Sequence of chain 1.B:
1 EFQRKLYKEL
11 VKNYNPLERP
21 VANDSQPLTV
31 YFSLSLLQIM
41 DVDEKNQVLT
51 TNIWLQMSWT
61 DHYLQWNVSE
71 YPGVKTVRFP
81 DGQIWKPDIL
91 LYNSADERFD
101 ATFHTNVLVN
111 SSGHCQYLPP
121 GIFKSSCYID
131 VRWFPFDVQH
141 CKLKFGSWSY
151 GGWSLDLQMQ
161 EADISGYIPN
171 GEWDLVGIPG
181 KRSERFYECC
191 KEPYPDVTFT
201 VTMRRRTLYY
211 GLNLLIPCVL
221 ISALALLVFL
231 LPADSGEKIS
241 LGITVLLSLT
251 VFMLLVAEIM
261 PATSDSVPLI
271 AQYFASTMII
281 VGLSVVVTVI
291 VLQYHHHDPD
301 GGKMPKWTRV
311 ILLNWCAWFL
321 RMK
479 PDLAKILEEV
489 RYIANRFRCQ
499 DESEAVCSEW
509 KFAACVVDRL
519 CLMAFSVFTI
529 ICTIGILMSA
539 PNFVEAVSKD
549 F

The small molecule below binds the protein below.
Small molecule (SMILES): NS(=O)(=O)c1ccc2c(c1)[C@H]1C=CC[C@H]1[C@@H](c1cccc3ccccc13)N2

Binding-site contacts:
Ligand atom C20 contacts residue LEU220 of chain 1.B at 3.7 Å (hydrophobic).
Ligand atom C8 contacts residue MET278 of chain 1.A at 3.5 Å (hydrophobic).
Ligand atom C12 contacts residue PHE274 of chain 1.A at 3.7 Å (hydrophobic).
Ligand atom C1 contacts residue LEU220 of chain 1.B at 3.7 Å (hydrophobic).
Ligand atom C10 contacts residue MET253 of chain 1.A at 3.6 Å (hydrophobic).
Ligand atom C20 contacts residue MET278 of chain 1.A at 3.3 Å (hydrophobic).
Ligand atom C8 contacts residue MET253 of chain 1.A at 3.4 Å (hydrophobic).
Ligand atom C23 contacts residue LEU224 of chain 1.B at 3.7 Å (hydrophobic).
Ligand atom C13 contacts residue MET278 of chain 1.A at 3.2 Å (hydrophobic).
Ligand atom C4 contacts residue PRO217 of chain 1.B at 3.8 Å (hydrophobic).
Ligand atom C13 contacts residue PHE274 of chain 1.A at 3.8 Å (hydrophobic).
Ligand atom S14 contacts residue ASN213 of chain 1.B at 3.8 Å.
Ligand atom C10 contacts residue LEU212 of chain 1.B at 3.6 Å (hydrophobic).
Ligand atom C13 contacts residue ALA275 of chain 1.A at 3.7 Å (hydrophobic).
Ligand atom C19 contacts residue LEU220 of chain 1.B at 3.7 Å (hydrophobic).
Ligand atom C4 contacts residue MET253 of chain 1.A at 3.9 Å (hydrophobic).
Ligand atom C24 contacts residue ILE221 of chain 1.B at 3.6 Å (hydrophobic).
Ligand atom N17 contacts residue ASN213 of chain 1.B at 3.5 Å (h-bond).
Ligand atom N7 contacts residue MET278 of chain 1.A at 3.1 Å (h-bond).
Ligand atom C26 contacts residue MET253 of chain 1.A at 3.8 Å (hydrophobic).
Ligand atom C18 contacts residue MET278 of chain 1.A at 3.8 Å (hydrophobic).
Ligand atom O16 contacts residue ALA271 of chain 1.A at 3.3 Å.
Ligand atom C24 contacts residue PRO217 of chain 1.B at 3.7 Å (hydrophobic).
Ligand atom C27 contacts residue MET278 of chain 1.A at 3.7 Å (hydrophobic).
Ligand atom C4 contacts residue LEU212 of chain 1.B at 3.1 Å (hydrophobic).
Ligand atom O15 contacts residue ASN213 of chain 1.B at 3.0 Å (h-bond).
Ligand atom O16 contacts residue VAL256 of chain 1.A at 3.5 Å.
Ligand atom C25 contacts residue PRO217 of chain 1.B at 3.4 Å (hydrophobic).
Ligand atom C12 contacts residue MET253 of chain 1.A at 3.4 Å (hydrophobic).
Ligand atom C6 contacts residue MET253 of chain 1.A at 3.8 Å (hydrophobic).
Ligand atom C11 contacts residue MET253 of chain 1.A at 3.6 Å (hydrophobic).
Ligand atom C2 contacts residue ILE216 of chain 1.B at 3.8 Å (hydrophobic).
Ligand atom C9 contacts residue MET253 of chain 1.A at 3.3 Å (hydrophobic).
Ligand atom O15 contacts residue MET253 of chain 1.A at 2.9 Å (h-bond).
Ligand atom N17 contacts residue ALA271 of chain 1.A at 3.5 Å.
Ligand atom C3 contacts residue LEU212 of chain 1.B at 3.0 Å (hydrophobic).
Ligand atom C26 contacts residue PRO217 of chain 1.B at 3.7 Å (hydrophobic).
Ligand atom C9 contacts residue LEU212 of chain 1.B at 3.8 Å (hydrophobic).
Ligand atom C13 contacts residue MET253 of chain 1.A at 3.7 Å (hydrophobic).
Ligand atom C19 contacts residue MET278 of chain 1.A at 3.4 Å (hydrophobic).

Sequence of chain 1.A:
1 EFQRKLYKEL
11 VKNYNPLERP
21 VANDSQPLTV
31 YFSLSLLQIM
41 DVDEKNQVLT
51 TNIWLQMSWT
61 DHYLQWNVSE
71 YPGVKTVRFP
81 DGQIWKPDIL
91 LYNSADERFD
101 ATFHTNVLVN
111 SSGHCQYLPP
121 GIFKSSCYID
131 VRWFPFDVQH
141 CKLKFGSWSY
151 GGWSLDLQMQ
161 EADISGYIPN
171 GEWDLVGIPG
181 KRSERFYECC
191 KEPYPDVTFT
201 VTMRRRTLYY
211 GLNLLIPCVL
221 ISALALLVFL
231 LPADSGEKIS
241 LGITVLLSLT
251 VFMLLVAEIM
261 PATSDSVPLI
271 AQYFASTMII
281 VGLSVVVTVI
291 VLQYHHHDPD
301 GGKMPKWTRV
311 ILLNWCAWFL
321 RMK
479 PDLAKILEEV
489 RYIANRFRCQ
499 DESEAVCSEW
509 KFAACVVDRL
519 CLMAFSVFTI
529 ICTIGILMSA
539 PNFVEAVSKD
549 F